Sequence of chain 1.A:
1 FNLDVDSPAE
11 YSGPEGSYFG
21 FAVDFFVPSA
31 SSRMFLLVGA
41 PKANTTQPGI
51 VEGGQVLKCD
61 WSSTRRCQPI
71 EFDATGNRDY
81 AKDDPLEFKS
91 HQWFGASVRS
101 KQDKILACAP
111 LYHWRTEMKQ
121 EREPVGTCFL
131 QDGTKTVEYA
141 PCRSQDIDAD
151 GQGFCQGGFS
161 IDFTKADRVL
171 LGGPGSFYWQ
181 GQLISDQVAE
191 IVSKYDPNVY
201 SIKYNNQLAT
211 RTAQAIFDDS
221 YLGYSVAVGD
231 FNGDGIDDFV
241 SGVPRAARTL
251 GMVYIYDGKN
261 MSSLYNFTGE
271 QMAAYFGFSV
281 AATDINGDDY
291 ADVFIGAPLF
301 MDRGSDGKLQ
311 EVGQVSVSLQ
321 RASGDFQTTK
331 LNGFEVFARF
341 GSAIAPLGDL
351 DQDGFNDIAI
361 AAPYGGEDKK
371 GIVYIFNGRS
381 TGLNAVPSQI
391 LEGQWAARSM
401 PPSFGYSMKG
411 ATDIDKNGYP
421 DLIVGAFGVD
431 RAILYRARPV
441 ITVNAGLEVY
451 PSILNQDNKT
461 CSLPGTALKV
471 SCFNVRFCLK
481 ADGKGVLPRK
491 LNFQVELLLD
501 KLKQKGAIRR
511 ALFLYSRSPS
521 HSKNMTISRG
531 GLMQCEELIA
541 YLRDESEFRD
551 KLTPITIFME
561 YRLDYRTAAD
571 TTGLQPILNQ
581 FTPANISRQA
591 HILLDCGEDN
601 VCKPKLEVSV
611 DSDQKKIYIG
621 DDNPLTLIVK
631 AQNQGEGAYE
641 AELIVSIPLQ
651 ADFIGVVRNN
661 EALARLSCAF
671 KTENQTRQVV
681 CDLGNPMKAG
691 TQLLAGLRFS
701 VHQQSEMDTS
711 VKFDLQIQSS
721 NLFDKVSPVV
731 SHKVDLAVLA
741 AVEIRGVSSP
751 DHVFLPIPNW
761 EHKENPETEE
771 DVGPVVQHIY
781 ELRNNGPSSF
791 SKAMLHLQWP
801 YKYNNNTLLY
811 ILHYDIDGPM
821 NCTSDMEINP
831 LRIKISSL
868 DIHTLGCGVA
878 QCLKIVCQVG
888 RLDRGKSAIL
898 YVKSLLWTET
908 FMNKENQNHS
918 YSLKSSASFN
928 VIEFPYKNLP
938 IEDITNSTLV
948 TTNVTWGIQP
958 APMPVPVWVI

A small-molecule ligand and the protein it binds are described below.
Small molecule (SMILES): CC(=O)N[C@H]1[C@H](O[C@H]2[C@H](O)[C@@H](NC(C)=O)CO[C@@H]2CO)O[C@H](CO)[C@@H](O)[C@@H]1O

Binding-site contacts:
Ligand atom C7 contacts residue GLN885 of chain 1.A at 4.3 Å.
Ligand atom C8 contacts residue GLN885 of chain 1.A at 4.3 Å.
Ligand atom C8 contacts residue MET820 of chain 1.A at 4.0 Å (hydrophobic).
Ligand atom C1 contacts residue ASN821 of chain 1.A at 2.7 Å.
Ligand atom O5 contacts residue ASN821 of chain 1.A at 2.8 Å (h-bond).
Ligand atom C8 contacts residue GLY887 of chain 1.A at 3.9 Å.
Ligand atom C3 contacts residue ASN821 of chain 1.A at 4.5 Å.
Ligand atom C5 contacts residue ASN821 of chain 1.A at 4.1 Å.
Ligand atom O7 contacts residue ASN821 of chain 1.A at 4.0 Å.
Ligand atom O7 contacts residue GLN885 of chain 1.A at 3.9 Å.
Ligand atom C8 contacts residue PRO819 of chain 1.A at 3.9 Å (hydrophobic).
Ligand atom N2 contacts residue ASN821 of chain 1.A at 3.0 Å (h-bond).
Ligand atom C7 contacts residue ASN821 of chain 1.A at 3.7 Å.
Ligand atom C2 contacts residue ASN821 of chain 1.A at 3.1 Å.